Binding-site contacts:
Ligand atom N17 contacts residue LEU33 of chain 1.A at 3.9 Å.
Ligand atom C07 contacts residue PHE25 of chain 1.A at 3.8 Å (hydrophobic).
Ligand atom O10 contacts residue ASN80 of chain 1.A at 3.0 Å (h-bond).
Ligand atom C12 contacts residue PRO24 of chain 1.A at 4.1 Å (hydrophobic).
Ligand atom C06 contacts residue VAL29 of chain 1.A at 3.8 Å (hydrophobic).
Ligand atom C08 contacts residue VAL29 of chain 1.A at 4.1 Å (hydrophobic).
Ligand atom C19 contacts residue LEU33 of chain 1.A at 3.8 Å (hydrophobic).
Ligand atom C09 contacts residue VAL86 of chain 1.A at 4.2 Å (hydrophobic).
Ligand atom C15 contacts residue LEU33 of chain 1.A at 4.0 Å (hydrophobic).
Ligand atom N16 contacts residue TRP23 of chain 1.A at 3.8 Å.
Ligand atom C09 contacts residue VAL29 of chain 1.A at 4.3 Å (hydrophobic).
Ligand atom O10 contacts residue PHE79 of chain 1.A at 4.1 Å.
Ligand atom C02 contacts residue VAL34 of chain 1.A at 3.9 Å (hydrophobic).
Ligand atom C13 contacts residue PRO24 of chain 1.A at 3.5 Å (hydrophobic).
Ligand atom C07 contacts residue VAL29 of chain 1.A at 3.6 Å (hydrophobic).
Ligand atom C03 contacts residue VAL86 of chain 1.A at 4.2 Å (hydrophobic).
Ligand atom C09 contacts residue ASN80 of chain 1.A at 3.7 Å.
Ligand atom O10 contacts residue TYR37 of chain 1.A at 3.6 Å.
Ligand atom C13 contacts residue TRP23 of chain 1.A at 4.1 Å (hydrophobic).
Ligand atom C15 contacts residue TRP23 of chain 1.A at 3.7 Å (hydrophobic).
Ligand atom N05 contacts residue PRO24 of chain 1.A at 2.7 Å (h-bond).
Ligand atom C11 contacts residue ASN80 of chain 1.A at 3.5 Å.
Ligand atom C01 contacts residue VAL86 of chain 1.A at 4.0 Å (hydrophobic).
Ligand atom C11 contacts residue VAL34 of chain 1.A at 4.1 Å (hydrophobic).
Ligand atom O10 contacts residue VAL29 of chain 1.A at 4.2 Å.
Ligand atom C18 contacts residue LEU33 of chain 1.A at 3.9 Å (hydrophobic).
Ligand atom C09 contacts residue PHE79 of chain 1.A at 4.3 Å (hydrophobic).
Ligand atom C08 contacts residue VAL86 of chain 1.A at 4.0 Å (hydrophobic).
Ligand atom O10 contacts residue VAL86 of chain 1.A at 4.1 Å.
Ligand atom C06 contacts residue PRO24 of chain 1.A at 3.5 Å (hydrophobic).
Ligand atom C07 contacts residue VAL86 of chain 1.A at 4.0 Å (hydrophobic).
Ligand atom N17 contacts residue TRP23 of chain 1.A at 4.1 Å.
Ligand atom C12 contacts residue TRP23 of chain 1.A at 4.0 Å (hydrophobic).
Ligand atom C11 contacts residue TYR37 of chain 1.A at 4.3 Å (hydrophobic).
Ligand atom C06 contacts residue VAL86 of chain 1.A at 3.9 Å (hydrophobic).
Ligand atom C11 contacts residue PHE79 of chain 1.A at 3.5 Å (hydrophobic).
Ligand atom C09 contacts residue TYR37 of chain 1.A at 4.2 Å (hydrophobic).
Ligand atom S14 contacts residue TRP23 of chain 1.A at 4.0 Å.
Ligand atom C04 contacts residue PRO24 of chain 1.A at 3.8 Å (hydrophobic).
Ligand atom C07 contacts residue PRO24 of chain 1.A at 3.5 Å (hydrophobic).

Sequence of chain 1.A:
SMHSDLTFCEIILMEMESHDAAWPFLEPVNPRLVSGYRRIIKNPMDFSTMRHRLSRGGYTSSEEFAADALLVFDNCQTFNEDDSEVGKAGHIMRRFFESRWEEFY

The small molecule below binds the protein below.
Small molecule (SMILES): CCc1c(-c2csc(N3CCN(Cc4cn(CC(N)=O)nn4)CC3)n2)[nH]c(C)c1C(C)=O